Binding-site contacts:
Ligand atom OE2 contacts residue SER54 of chain 1.A at 3.2 Å (h-bond).
Ligand atom OD2 contacts residue ARG169 of chain 1.A at 2.8 Å (salt-bridge).
Ligand atom CA contacts residue TYR162 of chain 1.A at 3.7 Å (hydrophobic).
Ligand atom N contacts residue TYR162 of chain 1.A at 3.2 Å (h-bond).
Ligand atom CB contacts residue TYR162 of chain 1.A at 3.6 Å (hydrophobic).
Ligand atom CG contacts residue SER54 of chain 1.A at 3.6 Å.
Ligand atom O contacts residue TYR162 of chain 1.A at 3.4 Å (h-bond).
Ligand atom CD1 contacts residue ASP9 of chain 1.A at 3.4 Å.
Ligand atom CD1 contacts residue MET63 of chain 1.A at 3.6 Å (hydrophobic).
Ligand atom C contacts residue TYR48 of chain 1.A at 3.6 Å (hydrophobic).
Ligand atom OD1 contacts residue ARG169 of chain 1.A at 3.0 Å (salt-bridge).
Ligand atom CD contacts residue ARG5 of chain 1.A at 3.6 Å.
Ligand atom CD contacts residue TRP120 of chain 1.A at 3.7 Å (hydrophobic).
Ligand atom O contacts residue ARG159 of chain 1.A at 3.2 Å (salt-bridge).
Ligand atom CG contacts residue ARG169 of chain 1.A at 3.5 Å.
Ligand atom O contacts residue ILE56 of chain 1.A at 3.3 Å.
Ligand atom CD contacts residue ARG169 of chain 1.A at 3.5 Å.
Ligand atom CD contacts residue TRP166 of chain 1.A at 3.6 Å (hydrophobic).
Ligand atom CD contacts residue ASN165 of chain 1.A at 3.6 Å.
Ligand atom OXT contacts residue ARG47 of chain 1.A at 3.0 Å (salt-bridge).
Ligand atom OE2 contacts residue ARG169 of chain 1.A at 2.9 Å (salt-bridge).
Ligand atom OE2 contacts residue TRP166 of chain 1.A at 3.7 Å.
Ligand atom NZ contacts residue TRP120 of chain 1.A at 3.6 Å.
Ligand atom CG contacts residue ARG169 of chain 1.A at 3.6 Å.
Ligand atom CB contacts residue TYR48 of chain 1.A at 3.6 Å (hydrophobic).
Ligand atom OE1 contacts residue ASN165 of chain 1.A at 3.7 Å.
Ligand atom C contacts residue ARG47 of chain 1.A at 3.7 Å.
Ligand atom NZ contacts residue GLU117 of chain 1.A at 2.8 Å (salt-bridge).
Ligand atom O contacts residue ARG47 of chain 1.A at 3.7 Å.
Ligand atom CE contacts residue GLU117 of chain 1.A at 3.3 Å.
Ligand atom CD contacts residue ILE56 of chain 1.A at 3.7 Å (hydrophobic).
Ligand atom OE1 contacts residue TRP166 of chain 1.A at 2.8 Å (h-bond).
Ligand atom CG contacts residue ARG5 of chain 1.A at 3.5 Å.
Ligand atom OE2 contacts residue ARG5 of chain 1.A at 3.3 Å (salt-bridge).
Ligand atom CE contacts residue TRP120 of chain 1.A at 3.6 Å (hydrophobic).
Ligand atom CD2 contacts residue LYS64 of chain 1.A at 3.7 Å.
Ligand atom OXT contacts residue TYR48 of chain 1.A at 2.7 Å (h-bond).
Ligand atom O contacts residue ARG5 of chain 1.A at 3.4 Å (salt-bridge).
Ligand atom OE2 contacts residue ASN165 of chain 1.A at 2.9 Å (h-bond).
Ligand atom OE1 contacts residue ILE56 of chain 1.A at 3.5 Å.

The protein below binds the small molecule below.
Small molecule (SMILES): CC(C)C[C@H](NC(=O)[C@H](CCC(=O)O)NC(=O)[C@H](CC(=O)O)NC(=O)[C@H](CCCCN)NC(=O)[C@H](CCC(=O)O)NC(=O)[C@H](C)N)C(=O)O

Sequence of chain 1.A:
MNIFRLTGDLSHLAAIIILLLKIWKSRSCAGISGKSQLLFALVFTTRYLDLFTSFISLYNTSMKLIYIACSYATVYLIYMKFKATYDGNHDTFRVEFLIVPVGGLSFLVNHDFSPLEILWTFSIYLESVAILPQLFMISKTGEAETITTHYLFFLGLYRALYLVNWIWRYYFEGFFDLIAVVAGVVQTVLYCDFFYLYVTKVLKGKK